This small molecule binds to this protein.
Small molecule (SMILES): CC(=O)N[C@@H]1[C@@H](O)[C@H](O)[C@@H](CO)O[C@H]1O

Binding-site contacts:
Ligand atom C2 contacts residue GLU132 of chain 1.B at 4.2 Å.
Ligand atom C8 contacts residue ASN165 of chain 1.B at 4.5 Å.
Ligand atom O6 contacts residue GLN115 of chain 1.B at 4.0 Å.
Ligand atom C4 contacts residue ASN165 of chain 1.B at 4.3 Å.
Ligand atom C1 contacts residue ASN165 of chain 1.B at 1.4 Å.
Ligand atom O5 contacts residue GLU132 of chain 1.B at 3.9 Å.
Ligand atom N2 contacts residue CA1 of chain 1.EA at 4.0 Å.
Ligand atom O7 contacts residue CA1 of chain 1.EA at 2.5 Å.
Ligand atom C1 contacts residue CA1 of chain 1.EA at 4.4 Å.
Ligand atom N2 contacts residue ASN165 of chain 1.B at 2.7 Å (h-bond).
Ligand atom C2 contacts residue ASN165 of chain 1.B at 2.5 Å.
Ligand atom C5 contacts residue ASN165 of chain 1.B at 3.7 Å.
Ligand atom C7 contacts residue CA1 of chain 1.EA at 3.5 Å.
Ligand atom C3 contacts residue ASN165 of chain 1.B at 3.8 Å.
Ligand atom C1 contacts residue GLU132 of chain 1.B at 3.9 Å.
Ligand atom O5 contacts residue ASN165 of chain 1.B at 2.5 Å (h-bond).
Ligand atom C2 contacts residue CA1 of chain 1.EA at 3.7 Å.
Ligand atom C7 contacts residue ASN165 of chain 1.B at 3.5 Å.
Ligand atom O7 contacts residue GLU132 of chain 1.B at 4.3 Å.
Ligand atom O7 contacts residue ASN165 of chain 1.B at 4.0 Å.

Sequence of chain 1.B:
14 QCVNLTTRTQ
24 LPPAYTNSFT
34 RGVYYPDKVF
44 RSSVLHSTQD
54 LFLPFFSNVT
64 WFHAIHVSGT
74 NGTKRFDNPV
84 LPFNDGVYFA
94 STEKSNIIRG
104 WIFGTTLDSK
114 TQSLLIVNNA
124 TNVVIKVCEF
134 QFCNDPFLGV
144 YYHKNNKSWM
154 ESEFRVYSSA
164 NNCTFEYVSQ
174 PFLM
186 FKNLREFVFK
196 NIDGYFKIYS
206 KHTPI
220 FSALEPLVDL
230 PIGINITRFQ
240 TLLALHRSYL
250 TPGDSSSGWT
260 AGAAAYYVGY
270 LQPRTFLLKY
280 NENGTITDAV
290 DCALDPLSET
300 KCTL